Sequence of chain 1.B:
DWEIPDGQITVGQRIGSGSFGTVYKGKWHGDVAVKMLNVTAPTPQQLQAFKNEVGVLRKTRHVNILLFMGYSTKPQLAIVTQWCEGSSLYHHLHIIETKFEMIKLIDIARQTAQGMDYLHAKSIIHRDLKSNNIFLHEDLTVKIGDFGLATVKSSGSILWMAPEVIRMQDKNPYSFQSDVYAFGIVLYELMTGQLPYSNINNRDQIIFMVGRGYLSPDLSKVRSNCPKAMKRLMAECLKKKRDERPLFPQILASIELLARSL

Binding-site contacts:
Ligand atom C12 contacts residue PHE164 of chain 1.B at 3.8 Å (hydrophobic).
Ligand atom C14 contacts residue ALA62 of chain 1.B at 3.9 Å (hydrophobic).
Ligand atom C16 contacts residue TRP112 of chain 1.B at 3.5 Å (hydrophobic).
Ligand atom C2 contacts residue ASP175 of chain 1.B at 3.6 Å.
Ligand atom C17 contacts residue TRP112 of chain 1.B at 3.7 Å (hydrophobic).
Ligand atom C19 contacts residue SER46 of chain 1.B at 3.6 Å.
Ligand atom N10 contacts residue PHE164 of chain 1.B at 3.4 Å.
Ligand atom C22 contacts residue THR110 of chain 1.B at 3.5 Å.
Ligand atom N24 contacts residue GLU82 of chain 1.B at 3.0 Å (salt-bridge).
Ligand atom C8 contacts residue PHE164 of chain 1.B at 3.9 Å (hydrophobic).
Ligand atom C14 contacts residue CYS113 of chain 1.B at 3.9 Å (hydrophobic).
Ligand atom N24 contacts residue LYS64 of chain 1.B at 3.5 Å (salt-bridge).
Ligand atom C22 contacts residue ILE108 of chain 1.B at 3.8 Å (hydrophobic).
Ligand atom O20 contacts residue SER46 of chain 1.B at 4.0 Å.
Ligand atom N24 contacts residue ASP175 of chain 1.B at 3.9 Å.
Ligand atom C22 contacts residue LYS64 of chain 1.B at 3.6 Å.
Ligand atom N15 contacts residue TRP112 of chain 1.B at 3.9 Å.
Ligand atom C14 contacts residue LEU95 of chain 1.B at 3.8 Å (hydrophobic).
Ligand atom C7 contacts residue VAL52 of chain 1.B at 3.6 Å (hydrophobic).
Ligand atom C23 contacts residue LYS64 of chain 1.B at 3.8 Å.
Ligand atom N15 contacts residue GLN111 of chain 1.B at 3.8 Å.
Ligand atom O25 contacts residue GLU82 of chain 1.B at 2.8 Å (salt-bridge).
Ligand atom C3 contacts residue LYS64 of chain 1.B at 3.9 Å.
Ligand atom C2 contacts residue LYS64 of chain 1.B at 4.0 Å.
Ligand atom C8 contacts residue VAL52 of chain 1.B at 3.9 Å (hydrophobic).
Ligand atom C13 contacts residue PHE164 of chain 1.B at 3.7 Å (hydrophobic).
Ligand atom C21 contacts residue ALA62 of chain 1.B at 3.9 Å (hydrophobic).
Ligand atom N15 contacts residue CYS113 of chain 1.B at 2.9 Å (h-bond).
Ligand atom C5 contacts residue VAL52 of chain 1.B at 3.4 Å (hydrophobic).
Ligand atom C16 contacts residue CYS113 of chain 1.B at 3.4 Å (hydrophobic).
Ligand atom C1 contacts residue VAL52 of chain 1.B at 3.7 Å (hydrophobic).
Ligand atom O25 contacts residue ASP175 of chain 1.B at 3.6 Å (salt-bridge).
Ligand atom O20 contacts residue ASN161 of chain 1.B at 3.9 Å.
Ligand atom C21 contacts residue THR110 of chain 1.B at 3.5 Å.
Ligand atom C6 contacts residue VAL52 of chain 1.B at 3.5 Å (hydrophobic).
Ligand atom C7 contacts residue PHE164 of chain 1.B at 3.5 Å (hydrophobic).
Ligand atom C11 contacts residue PHE164 of chain 1.B at 3.5 Å (hydrophobic).
Ligand atom N15 contacts residue ALA62 of chain 1.B at 3.9 Å.
Ligand atom N9 contacts residue PHE164 of chain 1.B at 3.8 Å.
Ligand atom O25 contacts residue PHE176 of chain 1.B at 3.9 Å.

The small molecule below binds the protein below.
Small molecule (SMILES): OCCn1cc(-c2ccc3c(c2)CC/C3=N\O)c(-c2ccncc2)n1